The protein below binds the small molecule below.
Small molecule (SMILES): CC(=O)N[C@@H]1[C@@H](O)[C@H](O)[C@@H](CO)O[C@H]1O

Sequence of chain 1.A:
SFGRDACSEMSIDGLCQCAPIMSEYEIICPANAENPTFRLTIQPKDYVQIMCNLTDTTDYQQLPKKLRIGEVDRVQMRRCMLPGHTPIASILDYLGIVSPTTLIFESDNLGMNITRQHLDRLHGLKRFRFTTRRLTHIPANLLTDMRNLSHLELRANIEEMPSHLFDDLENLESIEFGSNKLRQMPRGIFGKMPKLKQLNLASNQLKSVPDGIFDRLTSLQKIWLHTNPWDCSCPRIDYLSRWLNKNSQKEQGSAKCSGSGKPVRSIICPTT

Binding-site contacts:
Ligand atom C7 contacts residue ASN53 of chain 1.A at 3.4 Å.
Ligand atom N2 contacts residue ASN35 of chain 1.A at 4.1 Å.
Ligand atom C3 contacts residue ASN53 of chain 1.A at 3.8 Å.
Ligand atom O3 contacts residue ASN35 of chain 1.A at 3.3 Å (h-bond).
Ligand atom C2 contacts residue ASN53 of chain 1.A at 2.5 Å.
Ligand atom O7 contacts residue ASN53 of chain 1.A at 3.4 Å (h-bond).
Ligand atom O7 contacts residue ASN35 of chain 1.A at 3.4 Å (h-bond).
Ligand atom C1 contacts residue ASN35 of chain 1.A at 4.2 Å.
Ligand atom C4 contacts residue ASN35 of chain 1.A at 3.8 Å.
Ligand atom O5 contacts residue ASN35 of chain 1.A at 3.8 Å.
Ligand atom C5 contacts residue ASN35 of chain 1.A at 4.5 Å.
Ligand atom N2 contacts residue ASN53 of chain 1.A at 2.9 Å (h-bond).
Ligand atom O5 contacts residue ASN53 of chain 1.A at 2.3 Å (h-bond).
Ligand atom C3 contacts residue ASN35 of chain 1.A at 3.7 Å.
Ligand atom C2 contacts residue ASN35 of chain 1.A at 3.5 Å.
Ligand atom C4 contacts residue ASN53 of chain 1.A at 4.2 Å.
Ligand atom C5 contacts residue ASN53 of chain 1.A at 3.6 Å.
Ligand atom C1 contacts residue ASN53 of chain 1.A at 1.4 Å.
Ligand atom C7 contacts residue ASN35 of chain 1.A at 4.1 Å.